Binding-site contacts:
Ligand atom N2 contacts residue ASN212 of chain 23.B at 2.9 Å (h-bond).
Ligand atom O6 contacts residue ASN212 of chain 23.B at 4.4 Å.
Ligand atom O5 contacts residue ASN212 of chain 23.B at 2.4 Å (h-bond).
Ligand atom C1 contacts residue ILE211 of chain 23.B at 4.1 Å (hydrophobic).
Ligand atom C1 contacts residue ASN212 of chain 23.B at 1.4 Å.
Ligand atom C5 contacts residue ASN212 of chain 23.B at 3.7 Å.
Ligand atom C3 contacts residue ASN212 of chain 23.B at 3.8 Å.
Ligand atom C4 contacts residue ASN212 of chain 23.B at 4.2 Å.
Ligand atom C2 contacts residue ASN212 of chain 23.B at 2.5 Å.
Ligand atom O7 contacts residue ASN212 of chain 23.B at 4.5 Å.
Ligand atom C7 contacts residue ASN212 of chain 23.B at 3.9 Å.
Ligand atom N2 contacts residue ILE211 of chain 23.B at 4.0 Å.

Sequence of chain 23.B:
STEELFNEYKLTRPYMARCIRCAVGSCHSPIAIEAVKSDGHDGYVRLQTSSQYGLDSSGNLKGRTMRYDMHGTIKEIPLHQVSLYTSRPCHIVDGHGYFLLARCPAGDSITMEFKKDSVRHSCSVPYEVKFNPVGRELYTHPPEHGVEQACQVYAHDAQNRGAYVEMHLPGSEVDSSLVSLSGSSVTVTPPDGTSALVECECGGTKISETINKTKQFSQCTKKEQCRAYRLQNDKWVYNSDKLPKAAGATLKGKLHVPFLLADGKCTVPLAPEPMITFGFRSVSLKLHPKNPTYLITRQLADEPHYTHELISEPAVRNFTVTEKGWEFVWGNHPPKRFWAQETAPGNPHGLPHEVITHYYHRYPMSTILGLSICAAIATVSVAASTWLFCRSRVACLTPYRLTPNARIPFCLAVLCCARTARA

This protein binds this small molecule.
Small molecule (SMILES): CC(=O)N[C@@H]1[C@@H](O)[C@H](O)[C@@H](CO)O[C@H]1O